Sequence of chain 11.B:
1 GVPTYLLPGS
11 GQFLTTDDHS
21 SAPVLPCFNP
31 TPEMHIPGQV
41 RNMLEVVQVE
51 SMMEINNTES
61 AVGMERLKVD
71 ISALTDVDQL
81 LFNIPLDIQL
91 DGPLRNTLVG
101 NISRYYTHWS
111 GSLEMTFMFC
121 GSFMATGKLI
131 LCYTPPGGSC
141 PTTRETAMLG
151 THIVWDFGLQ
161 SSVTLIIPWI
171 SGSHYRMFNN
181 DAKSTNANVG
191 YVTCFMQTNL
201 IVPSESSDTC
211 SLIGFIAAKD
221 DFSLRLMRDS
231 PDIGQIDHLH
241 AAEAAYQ

This small molecule binds to this protein.
Small molecule (SMILES): CC(=O)N[C@@H]1[C@@H](O)[C@H](O[C@@H]2O[C@H](CO[C@]3(C(=O)O)C[C@H](O)[C@@H](NC(C)=O)[C@H]([C@H](O)[C@H](O)CO)O3)[C@H](O)[C@H](O)[C@H]2O)[C@@H](CO)O[C@H]1O

Binding-site contacts:
Ligand atom C10 contacts residue LYS270 of chain 11.A at 3.6 Å.
Ligand atom O10 contacts residue ASN275 of chain 11.A at 2.7 Å (h-bond).
Ligand atom C11 contacts residue PRO231 of chain 11.B at 3.5 Å (hydrophobic).
Ligand atom C4 contacts residue PRO231 of chain 11.B at 3.4 Å (hydrophobic).
Ligand atom O4 contacts residue ASP91 of chain 11.B at 2.4 Å (salt-bridge).
Ligand atom C10 contacts residue ASN275 of chain 11.A at 3.2 Å.
Ligand atom O10 contacts residue LYS270 of chain 11.A at 3.0 Å (salt-bridge).
Ligand atom O3 contacts residue GLY282 of chain 11.A at 3.3 Å.
Ligand atom O4 contacts residue ARG95 of chain 11.B at 3.3 Å (salt-bridge).
Ligand atom O1B contacts residue ASP91 of chain 11.B at 3.8 Å.
Ligand atom O6 contacts residue ASP91 of chain 11.B at 3.2 Å.
Ligand atom C1 contacts residue ARG104 of chain 11.B at 3.4 Å.
Ligand atom C4 contacts residue PRO274 of chain 11.A at 3.8 Å (hydrophobic).
Ligand atom N5 contacts residue PRO231 of chain 11.B at 2.6 Å (h-bond).
Ligand atom C3 contacts residue ARG95 of chain 11.B at 3.8 Å.
Ligand atom O1B contacts residue ARG104 of chain 11.B at 2.4 Å (salt-bridge).
Ligand atom O6 contacts residue PRO274 of chain 11.A at 3.8 Å.
Ligand atom C11 contacts residue GLY234 of chain 11.B at 3.7 Å.
Ligand atom O7 contacts residue LYS270 of chain 11.A at 3.4 Å (salt-bridge).
Ligand atom O7 contacts residue ASN180 of chain 11.B at 3.2 Å (h-bond).
Ligand atom O4 contacts residue PRO231 of chain 11.B at 3.8 Å.
Ligand atom C5 contacts residue ASN275 of chain 11.A at 3.5 Å.
Ligand atom C11 contacts residue ILE233 of chain 11.B at 3.5 Å (hydrophobic).
Ligand atom O4 contacts residue ASN275 of chain 11.A at 2.8 Å (h-bond).
Ligand atom O3 contacts residue PRO274 of chain 11.A at 3.6 Å.
Ligand atom C10 contacts residue PRO231 of chain 11.B at 3.5 Å (hydrophobic).
Ligand atom C4 contacts residue ASP232 of chain 11.B at 3.5 Å.
Ligand atom C4 contacts residue ASN275 of chain 11.A at 3.7 Å.
Ligand atom C3 contacts residue ARG104 of chain 11.B at 3.8 Å.
Ligand atom C5 contacts residue PRO231 of chain 11.B at 3.4 Å (hydrophobic).
Ligand atom C11 contacts residue ASP232 of chain 11.B at 3.4 Å.
Ligand atom O7 contacts residue PRO274 of chain 11.A at 3.5 Å.
Ligand atom C10 contacts residue ASP232 of chain 11.B at 3.6 Å.
Ligand atom N5 contacts residue ASN275 of chain 11.A at 3.5 Å (h-bond).
Ligand atom C4 contacts residue ASP91 of chain 11.B at 3.4 Å.
Ligand atom C7 contacts residue ASN180 of chain 11.B at 3.5 Å.
Ligand atom C8 contacts residue ASN180 of chain 11.B at 3.0 Å.
Ligand atom C3 contacts residue PRO274 of chain 11.A at 3.7 Å (hydrophobic).
Ligand atom C4 contacts residue ARG104 of chain 11.B at 3.7 Å.
Ligand atom O4 contacts residue ASP232 of chain 11.B at 2.9 Å (salt-bridge).

Sequence of chain 11.A:
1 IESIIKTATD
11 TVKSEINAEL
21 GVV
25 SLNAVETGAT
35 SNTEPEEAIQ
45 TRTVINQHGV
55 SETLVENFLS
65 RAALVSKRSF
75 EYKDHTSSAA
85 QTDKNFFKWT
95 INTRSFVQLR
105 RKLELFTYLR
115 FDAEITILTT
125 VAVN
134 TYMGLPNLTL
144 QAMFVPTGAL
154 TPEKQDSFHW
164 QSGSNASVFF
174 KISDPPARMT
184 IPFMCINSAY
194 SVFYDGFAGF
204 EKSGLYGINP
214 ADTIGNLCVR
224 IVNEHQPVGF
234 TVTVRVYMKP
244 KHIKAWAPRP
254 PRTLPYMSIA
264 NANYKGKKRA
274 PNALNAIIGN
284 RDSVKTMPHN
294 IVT